Sequence of chain 1.C:
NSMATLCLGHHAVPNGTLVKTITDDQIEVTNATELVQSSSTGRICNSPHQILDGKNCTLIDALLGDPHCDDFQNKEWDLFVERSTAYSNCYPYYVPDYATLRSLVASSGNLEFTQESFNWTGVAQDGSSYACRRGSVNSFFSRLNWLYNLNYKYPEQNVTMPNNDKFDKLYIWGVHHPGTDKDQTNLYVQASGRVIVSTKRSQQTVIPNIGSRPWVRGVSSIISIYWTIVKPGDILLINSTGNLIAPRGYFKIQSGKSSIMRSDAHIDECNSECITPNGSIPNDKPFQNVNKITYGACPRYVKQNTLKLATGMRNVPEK

Binding-site contacts:
Ligand atom O5 contacts residue ASN165 of chain 1.C at 3.9 Å.
Ligand atom C4 contacts residue GLU163 of chain 1.C at 4.4 Å.
Ligand atom C8 contacts residue THR248 of chain 1.C at 3.4 Å.
Ligand atom O6 contacts residue ASN246 of chain 1.C at 4.5 Å.
Ligand atom O7 contacts residue ILE217 of chain 1.E at 3.6 Å.
Ligand atom N2 contacts residue ARG201 of chain 1.C at 3.8 Å.
Ligand atom O3 contacts residue GLU163 of chain 1.C at 3.6 Å.
Ligand atom O6 contacts residue ASN165 of chain 1.C at 3.7 Å.
Ligand atom C7 contacts residue THR248 of chain 1.C at 3.7 Å.
Ligand atom C6 contacts residue ASP188 of chain 1.E at 4.1 Å.
Ligand atom C7 contacts residue ARG201 of chain 1.C at 3.5 Å.
Ligand atom O5 contacts residue ASN246 of chain 1.C at 2.4 Å (h-bond).
Ligand atom C1 contacts residue ASN246 of chain 1.C at 1.4 Å.
Ligand atom O6 contacts residue GLU163 of chain 1.C at 4.0 Å.
Ligand atom C8 contacts residue ASN246 of chain 1.C at 3.3 Å.
Ligand atom C4 contacts residue ASN246 of chain 1.C at 4.3 Å.
Ligand atom C7 contacts residue ILE217 of chain 1.E at 4.4 Å (hydrophobic).
Ligand atom C5 contacts residue NAG1 of chain 1.S at 3.7 Å.
Ligand atom C7 contacts residue ASN246 of chain 1.C at 3.2 Å.
Ligand atom C6 contacts residue GLU163 of chain 1.C at 4.0 Å.
Ligand atom C6 contacts residue NAG1 of chain 1.S at 3.6 Å.
Ligand atom O7 contacts residue ARG201 of chain 1.C at 2.5 Å (salt-bridge).
Ligand atom O5 contacts residue NAG1 of chain 1.S at 4.3 Å.
Ligand atom C8 contacts residue ARG201 of chain 1.C at 4.3 Å.
Ligand atom C5 contacts residue GLU163 of chain 1.C at 4.1 Å.
Ligand atom C3 contacts residue GLU163 of chain 1.C at 4.5 Å.
Ligand atom O6 contacts residue ASP188 of chain 1.E at 2.9 Å (salt-bridge).
Ligand atom C2 contacts residue ASN246 of chain 1.C at 2.4 Å.
Ligand atom O5 contacts residue ASP188 of chain 1.E at 4.4 Å.
Ligand atom C5 contacts residue ASN246 of chain 1.C at 3.7 Å.
Ligand atom C8 contacts residue SER247 of chain 1.C at 3.3 Å.
Ligand atom N2 contacts residue ASN246 of chain 1.C at 2.8 Å (h-bond).
Ligand atom C1 contacts residue SER219 of chain 1.E at 4.5 Å.
Ligand atom C3 contacts residue ASN246 of chain 1.C at 3.8 Å.
Ligand atom O7 contacts residue NAG1 of chain 1.S at 4.3 Å.
Ligand atom O7 contacts residue THR248 of chain 1.C at 3.6 Å.
Ligand atom C6 contacts residue ASN165 of chain 1.C at 3.8 Å.
Ligand atom C6 contacts residue ASN246 of chain 1.C at 4.3 Å.
Ligand atom N2 contacts residue ILE217 of chain 1.E at 4.4 Å.
Ligand atom O7 contacts residue ASN246 of chain 1.C at 4.2 Å.

This small molecule binds to this protein.
Small molecule (SMILES): CC(=O)N[C@H]1[C@H](O[C@H]2[C@H](O)[C@@H](NC(C)=O)CO[C@@H]2CO)O[C@H](CO)[C@@H](O[C@@H]2O[C@H](CO)[C@@H](O)[C@H](O[C@H]3O[C@H](CO)[C@@H](O)[C@H](O)[C@@H]3O)[C@@H]2O)[C@@H]1O

Sequence of chain 1.E:
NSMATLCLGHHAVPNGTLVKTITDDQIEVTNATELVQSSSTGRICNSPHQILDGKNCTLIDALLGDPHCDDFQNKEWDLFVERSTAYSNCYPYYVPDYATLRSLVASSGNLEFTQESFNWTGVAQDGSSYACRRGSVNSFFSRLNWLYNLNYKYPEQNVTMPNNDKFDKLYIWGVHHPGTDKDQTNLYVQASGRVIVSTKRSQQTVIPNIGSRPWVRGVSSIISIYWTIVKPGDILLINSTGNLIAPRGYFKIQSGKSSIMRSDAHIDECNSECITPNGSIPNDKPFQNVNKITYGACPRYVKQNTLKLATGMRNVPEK